Sequence of chain 1.B:
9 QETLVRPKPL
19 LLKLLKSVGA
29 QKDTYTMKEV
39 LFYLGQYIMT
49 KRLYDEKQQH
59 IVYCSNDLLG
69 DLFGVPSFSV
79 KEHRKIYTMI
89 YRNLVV

Binding-site contacts:
Ligand atom C27 contacts residue LEU39 of chain 1.B at 3.5 Å (hydrophobic).
Ligand atom C16 contacts residue MET47 of chain 1.B at 3.8 Å (hydrophobic).
Ligand atom O22 contacts residue VAL78 of chain 1.B at 3.4 Å (h-bond).
Ligand atom C19 contacts residue VAL78 of chain 1.B at 3.8 Å (hydrophobic).
Ligand atom C34 contacts residue HIS81 of chain 1.B at 3.3 Å.
Ligand atom C25 contacts residue ILE46 of chain 1.B at 3.8 Å (hydrophobic).
Ligand atom C32 contacts residue HIS81 of chain 1.B at 3.5 Å.
Ligand atom C28 contacts residue VAL78 of chain 1.B at 3.7 Å (hydrophobic).
Ligand atom CL contacts residue HIS81 of chain 1.B at 3.7 Å.
Ligand atom C3 contacts residue MET47 of chain 1.B at 3.6 Å (hydrophobic).
Ligand atom C11 contacts residue GLY43 of chain 1.B at 3.6 Å.
Ligand atom N36 contacts residue HIS81 of chain 1.B at 3.2 Å.
Ligand atom C26 contacts residue ILE46 of chain 1.B at 3.8 Å (hydrophobic).
Ligand atom C16 contacts residue TYR52 of chain 1.B at 3.6 Å (hydrophobic).
Ligand atom N31 contacts residue PHE71 of chain 1.B at 3.4 Å.
Ligand atom C35 contacts residue LEU39 of chain 1.B at 3.8 Å (hydrophobic).
Ligand atom C12 contacts residue GLY43 of chain 1.B at 3.6 Å.
Ligand atom C27 contacts residue GLY43 of chain 1.B at 3.7 Å.
Ligand atom C12 contacts residue ILE46 of chain 1.B at 3.8 Å (hydrophobic).
Ligand atom CL contacts residue ILE84 of chain 1.B at 3.7 Å.
Ligand atom CL contacts residue LEU39 of chain 1.B at 3.8 Å.
Ligand atom C12 contacts residue MET47 of chain 1.B at 3.8 Å (hydrophobic).
Ligand atom C30 contacts residue ILE46 of chain 1.B at 3.7 Å (hydrophobic).
Ligand atom CL contacts residue TYR85 of chain 1.B at 3.6 Å.
Ligand atom C35 contacts residue HIS81 of chain 1.B at 3.5 Å.
Ligand atom C14 contacts residue GLN57 of chain 1.B at 3.3 Å.
Ligand atom N8 contacts residue VAL78 of chain 1.B at 3.7 Å.
Ligand atom C5 contacts residue MET47 of chain 1.B at 3.8 Å (hydrophobic).
Ligand atom O13 contacts residue VAL78 of chain 1.B at 3.4 Å.
Ligand atom C26 contacts residue ILE84 of chain 1.B at 3.7 Å (hydrophobic).
Ligand atom C24 contacts residue LEU39 of chain 1.B at 3.6 Å (hydrophobic).
Ligand atom C33 contacts residue HIS81 of chain 1.B at 3.5 Å.
Ligand atom O22 contacts residue HIS81 of chain 1.B at 3.3 Å (h-bond).
Ligand atom C30 contacts residue ILE84 of chain 1.B at 3.9 Å (hydrophobic).
Ligand atom N4 contacts residue MET47 of chain 1.B at 3.6 Å.
Ligand atom C34 contacts residue LEU39 of chain 1.B at 3.6 Å (hydrophobic).
Ligand atom C14 contacts residue TYR52 of chain 1.B at 3.5 Å (hydrophobic).
Ligand atom N15 contacts residue MET47 of chain 1.B at 3.6 Å.
Ligand atom C37 contacts residue HIS81 of chain 1.B at 3.4 Å.
Ligand atom N31 contacts residue LEU42 of chain 1.B at 3.8 Å.

This small molecule binds to this protein.
Small molecule (SMILES): COc1nc(N(C)C)ncc1-n1nc2c(c1C(C)C)[C@H](c1ccc(C#N)cc1)N(c1cc(Cl)c[nH]c1=O)C2=O